Binding-site contacts:
Ligand atom C5 contacts residue PHE168 of chain 1.G at 4.4 Å (hydrophobic).
Ligand atom C8 contacts residue GLU170 of chain 1.G at 3.6 Å.
Ligand atom O6 contacts residue TYR146 of chain 1.G at 4.3 Å.
Ligand atom O7 contacts residue NAG1 of chain 1.PB at 3.6 Å.
Ligand atom C4 contacts residue ASN101 of chain 1.G at 4.2 Å.
Ligand atom C5 contacts residue ASN101 of chain 1.G at 3.7 Å.
Ligand atom C2 contacts residue ASN101 of chain 1.G at 2.5 Å.
Ligand atom O5 contacts residue ASN101 of chain 1.G at 2.4 Å (h-bond).
Ligand atom C3 contacts residue ASN101 of chain 1.G at 3.8 Å.
Ligand atom C7 contacts residue PHE168 of chain 1.G at 4.0 Å (hydrophobic).
Ligand atom C1 contacts residue ASN101 of chain 1.G at 1.4 Å.
Ligand atom C8 contacts residue PHE168 of chain 1.G at 3.8 Å (hydrophobic).
Ligand atom O7 contacts residue PHE168 of chain 1.G at 3.5 Å.
Ligand atom O7 contacts residue ASN101 of chain 1.G at 3.2 Å (h-bond).
Ligand atom C7 contacts residue ASN101 of chain 1.G at 3.2 Å.
Ligand atom N2 contacts residue ASN101 of chain 1.G at 2.9 Å (h-bond).
Ligand atom C8 contacts residue ASN101 of chain 1.G at 4.2 Å.

Sequence of chain 1.G:
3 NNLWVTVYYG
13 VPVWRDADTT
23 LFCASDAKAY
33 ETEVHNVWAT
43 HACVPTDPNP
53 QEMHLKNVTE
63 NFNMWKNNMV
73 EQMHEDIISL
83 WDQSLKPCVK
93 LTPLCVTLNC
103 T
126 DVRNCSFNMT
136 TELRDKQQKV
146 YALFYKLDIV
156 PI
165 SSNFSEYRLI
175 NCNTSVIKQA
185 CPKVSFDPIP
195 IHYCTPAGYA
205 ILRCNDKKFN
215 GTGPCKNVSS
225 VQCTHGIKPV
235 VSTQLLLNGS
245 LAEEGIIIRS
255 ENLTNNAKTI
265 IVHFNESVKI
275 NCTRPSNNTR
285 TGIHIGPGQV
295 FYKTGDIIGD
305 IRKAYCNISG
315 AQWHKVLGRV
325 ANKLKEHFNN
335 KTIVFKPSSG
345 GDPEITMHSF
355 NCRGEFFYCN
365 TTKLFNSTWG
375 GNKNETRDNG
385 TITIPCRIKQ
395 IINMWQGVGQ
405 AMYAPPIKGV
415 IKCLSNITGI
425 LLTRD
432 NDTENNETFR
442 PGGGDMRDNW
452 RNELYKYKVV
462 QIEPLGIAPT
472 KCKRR

This small molecule binds to this protein.
Small molecule (SMILES): CC(=O)N[C@H]1[C@H](O[C@H]2[C@H](O)[C@@H](NC(C)=O)CO[C@@H]2CO)O[C@H](CO)[C@@H](O)[C@@H]1O